Sequence of chain 1.A:
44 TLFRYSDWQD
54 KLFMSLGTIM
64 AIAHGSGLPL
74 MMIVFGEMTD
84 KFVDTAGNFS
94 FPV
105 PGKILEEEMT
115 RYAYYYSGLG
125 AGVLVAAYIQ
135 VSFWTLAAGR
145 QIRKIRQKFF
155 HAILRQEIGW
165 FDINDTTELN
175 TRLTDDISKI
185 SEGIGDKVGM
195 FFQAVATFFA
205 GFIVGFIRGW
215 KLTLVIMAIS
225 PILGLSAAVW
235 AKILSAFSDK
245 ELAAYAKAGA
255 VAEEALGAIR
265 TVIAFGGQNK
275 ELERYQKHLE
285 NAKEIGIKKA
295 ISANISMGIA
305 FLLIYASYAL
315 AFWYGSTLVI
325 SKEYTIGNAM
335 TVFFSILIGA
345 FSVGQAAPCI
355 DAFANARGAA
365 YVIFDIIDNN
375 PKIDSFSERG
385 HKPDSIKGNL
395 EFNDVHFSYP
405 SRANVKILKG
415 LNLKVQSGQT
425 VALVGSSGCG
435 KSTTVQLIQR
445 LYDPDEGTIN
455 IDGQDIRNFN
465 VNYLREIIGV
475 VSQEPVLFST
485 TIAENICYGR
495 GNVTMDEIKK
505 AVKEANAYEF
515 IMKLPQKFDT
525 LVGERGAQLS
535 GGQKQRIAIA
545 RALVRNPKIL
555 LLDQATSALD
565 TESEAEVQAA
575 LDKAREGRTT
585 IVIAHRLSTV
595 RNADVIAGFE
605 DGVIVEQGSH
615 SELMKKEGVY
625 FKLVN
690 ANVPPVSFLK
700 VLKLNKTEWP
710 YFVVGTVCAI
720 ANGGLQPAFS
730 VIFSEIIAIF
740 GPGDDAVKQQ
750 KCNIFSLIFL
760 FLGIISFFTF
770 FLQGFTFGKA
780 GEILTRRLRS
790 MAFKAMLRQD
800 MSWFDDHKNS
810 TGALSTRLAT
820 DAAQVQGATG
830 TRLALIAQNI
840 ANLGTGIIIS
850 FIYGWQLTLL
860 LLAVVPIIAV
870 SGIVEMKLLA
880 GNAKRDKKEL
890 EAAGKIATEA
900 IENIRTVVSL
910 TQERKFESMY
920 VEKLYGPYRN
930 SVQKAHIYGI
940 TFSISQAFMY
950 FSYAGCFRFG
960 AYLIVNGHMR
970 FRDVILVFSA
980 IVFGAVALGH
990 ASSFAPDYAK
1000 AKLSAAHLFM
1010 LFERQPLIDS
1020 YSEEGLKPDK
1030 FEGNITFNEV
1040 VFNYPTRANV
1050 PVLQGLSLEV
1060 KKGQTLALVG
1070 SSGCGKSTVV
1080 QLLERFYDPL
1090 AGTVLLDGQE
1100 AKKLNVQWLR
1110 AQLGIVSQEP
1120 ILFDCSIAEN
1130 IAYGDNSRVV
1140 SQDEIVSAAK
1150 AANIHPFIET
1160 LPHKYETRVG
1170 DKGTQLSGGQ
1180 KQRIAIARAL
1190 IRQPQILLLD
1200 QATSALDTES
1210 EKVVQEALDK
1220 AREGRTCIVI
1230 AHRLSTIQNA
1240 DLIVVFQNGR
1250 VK

Binding-site contacts:
Ligand atom C25 contacts residue CLR1 of chain 1.F at 4.4 Å.
Ligand atom C22 contacts residue CLR1 of chain 1.F at 3.6 Å.
Ligand atom C27 contacts residue PHE950 of chain 1.A at 3.8 Å (hydrophobic).
Ligand atom C24 contacts residue GLY954 of chain 1.A at 3.7 Å.
Ligand atom C6 contacts residue ARG957 of chain 1.A at 3.8 Å.
Ligand atom C27 contacts residue GLY954 of chain 1.A at 4.4 Å.
Ligand atom C7 contacts residue CLR1 of chain 1.F at 4.4 Å.
Ligand atom C24 contacts residue CLR1 of chain 1.F at 3.6 Å.
Ligand atom C23 contacts residue CLR1 of chain 1.F at 3.8 Å.
Ligand atom C15 contacts residue ARG957 of chain 1.A at 3.6 Å.
Ligand atom C21 contacts residue LEU859 of chain 1.A at 3.7 Å (hydrophobic).
Ligand atom C2 contacts residue TYR961 of chain 1.A at 3.5 Å (hydrophobic).
Ligand atom C26 contacts residue PHE947 of chain 1.A at 4.3 Å (hydrophobic).
Ligand atom C1 contacts residue TYR961 of chain 1.A at 3.4 Å (hydrophobic).
Ligand atom C16 contacts residue CLR1 of chain 1.F at 3.4 Å.
Ligand atom C25 contacts residue VAL863 of chain 1.A at 4.4 Å (hydrophobic).
Ligand atom C15 contacts residue CLR1 of chain 1.F at 3.8 Å.
Ligand atom C7 contacts residue ARG957 of chain 1.A at 4.2 Å.
Ligand atom C3 contacts residue TYR961 of chain 1.A at 3.9 Å (hydrophobic).
Ligand atom C27 contacts residue VAL863 of chain 1.A at 3.6 Å (hydrophobic).
Ligand atom C26 contacts residue CLR1 of chain 1.F at 3.7 Å.
Ligand atom C22 contacts residue GLY954 of chain 1.A at 4.2 Å.
Ligand atom C27 contacts residue SER951 of chain 1.A at 4.3 Å.
Ligand atom C12 contacts residue PHE958 of chain 1.A at 4.4 Å (hydrophobic).

A protein and the small-molecule ligand that binds it are described below.
Small molecule (SMILES): CC(C)CCC[C@@H](C)[C@H]1CC[C@H]2[C@@H]3CC=C4C[C@@H](O)CC[C@]4(C)[C@H]3CC[C@]12C